Binding-site contacts:
Ligand atom C42 contacts residue ASP145 of chain 1.A at 3.4 Å.
Ligand atom F46 contacts residue PHE37 of chain 1.A at 3.2 Å.
Ligand atom C12 contacts residue ALA102 of chain 1.A at 3.4 Å (hydrophobic).
Ligand atom C10 contacts residue MET101 of chain 1.A at 3.5 Å (hydrophobic).
Ligand atom O8 contacts residue MET101 of chain 1.A at 2.8 Å (h-bond).
Ligand atom C30 contacts residue ASP163 of chain 1.A at 3.4 Å.
Ligand atom C7 contacts residue LEU152 of chain 1.A at 3.5 Å (hydrophobic).
Ligand atom C25 contacts residue VAL40 of chain 1.A at 3.6 Å (hydrophobic).
Ligand atom C36 contacts residue ASP163 of chain 1.A at 3.5 Å.
Ligand atom C11 contacts residue ALA102 of chain 1.A at 3.5 Å (hydrophobic).
Ligand atom N6 contacts residue ALA52 of chain 1.A at 3.7 Å.
Ligand atom N6 contacts residue LEU152 of chain 1.A at 3.5 Å.
Ligand atom C11 contacts residue MET101 of chain 1.A at 3.2 Å (hydrophobic).
Ligand atom C33 contacts residue ASN150 of chain 1.A at 3.5 Å.
Ligand atom O44 contacts residue LYS54 of chain 1.A at 2.9 Å (salt-bridge).
Ligand atom C34 contacts residue LYS54 of chain 1.A at 3.5 Å.
Ligand atom F46 contacts residue ASP163 of chain 1.A at 3.7 Å.
Ligand atom C38 contacts residue GLN36 of chain 1.A at 3.5 Å.
Ligand atom C7 contacts residue GLU99 of chain 1.A at 3.3 Å.
Ligand atom F46 contacts residue LYS54 of chain 1.A at 3.2 Å.
Ligand atom C23 contacts residue LEU32 of chain 1.A at 3.3 Å (hydrophobic).
Ligand atom C7 contacts residue THR98 of chain 1.A at 3.5 Å.
Ligand atom C7 contacts residue ALA52 of chain 1.A at 3.4 Å (hydrophobic).
Ligand atom C42 contacts residue TYR175 of chain 1.A at 3.4 Å (hydrophobic).
Ligand atom O44 contacts residue VAL40 of chain 1.A at 3.6 Å.
Ligand atom C11 contacts residue GLY104 of chain 1.A at 3.7 Å.
Ligand atom C40 contacts residue ASP163 of chain 1.A at 3.5 Å.
Ligand atom C37 contacts residue GLN36 of chain 1.A at 3.1 Å.
Ligand atom C36 contacts residue GLN36 of chain 1.A at 3.1 Å.
Ligand atom C35 contacts residue GLN36 of chain 1.A at 3.5 Å.
Ligand atom O8 contacts residue TYR100 of chain 1.A at 3.6 Å.
Ligand atom N41 contacts residue GLN36 of chain 1.A at 3.6 Å (h-bond).
Ligand atom C22 contacts residue LEU32 of chain 1.A at 3.0 Å (hydrophobic).
Ligand atom O45 contacts residue ASP163 of chain 1.A at 2.7 Å (salt-bridge).
Ligand atom O45 contacts residue LYS54 of chain 1.A at 2.9 Å (salt-bridge).
Ligand atom N9 contacts residue MET101 of chain 1.A at 3.1 Å (h-bond).
Ligand atom C35 contacts residue ASP163 of chain 1.A at 3.6 Å.
Ligand atom C37 contacts residue ASN150 of chain 1.A at 3.5 Å.
Ligand atom C27 contacts residue VAL40 of chain 1.A at 3.6 Å (hydrophobic).
Ligand atom C26 contacts residue VAL40 of chain 1.A at 3.5 Å (hydrophobic).

Sequence of chain 1.A:
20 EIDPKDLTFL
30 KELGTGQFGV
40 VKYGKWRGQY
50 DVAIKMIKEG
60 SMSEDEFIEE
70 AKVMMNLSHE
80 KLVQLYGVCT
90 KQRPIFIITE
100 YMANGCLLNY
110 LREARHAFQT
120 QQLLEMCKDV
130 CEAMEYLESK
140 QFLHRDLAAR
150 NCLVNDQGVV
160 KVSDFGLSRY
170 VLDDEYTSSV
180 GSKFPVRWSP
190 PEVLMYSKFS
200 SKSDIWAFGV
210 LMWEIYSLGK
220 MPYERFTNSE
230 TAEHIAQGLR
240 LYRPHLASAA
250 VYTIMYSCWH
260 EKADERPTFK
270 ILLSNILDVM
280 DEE

This small molecule binds to this protein.
Small molecule (SMILES): CN(C)c1cc(F)c2c(=O)n(-c3cccc(-c4cc(Nc5ccc(C(=O)N6CCOCC6)cn5)c(=O)n(C)c4)c3CO)ccc2c1